Binding-site contacts:
Ligand atom C24 contacts residue HIS43 of chain 1.B at 3.5 Å.
Ligand atom O2 contacts residue LEU96 of chain 1.B at 3.5 Å.
Ligand atom C6 contacts residue TRP50 of chain 1.B at 3.8 Å (hydrophobic).
Ligand atom C1 contacts residue TRP92 of chain 1.B at 3.4 Å (hydrophobic).
Ligand atom C3 contacts residue LEU96 of chain 1.B at 3.9 Å (hydrophobic).
Ligand atom N20 contacts residue DMS1 of chain 1.F at 3.7 Å.
Ligand atom C21 contacts residue SER226 of chain 1.B at 3.8 Å.
Ligand atom C26 contacts residue TRP50 of chain 1.B at 3.4 Å (hydrophobic).
Ligand atom N15 contacts residue GLY228 of chain 1.B at 3.0 Å (h-bond).
Ligand atom C23 contacts residue LEU96 of chain 1.B at 3.5 Å (hydrophobic).
Ligand atom C16 contacts residue GLY228 of chain 1.B at 3.9 Å.
Ligand atom C1 contacts residue LEU96 of chain 1.B at 3.6 Å (hydrophobic).
Ligand atom C9 contacts residue TRP227 of chain 1.B at 3.5 Å (hydrophobic).
Ligand atom C27 contacts residue HIS43 of chain 1.B at 3.6 Å.
Ligand atom C11 contacts residue ILE179 of chain 1.B at 3.9 Å (hydrophobic).
Ligand atom C4 contacts residue TYR47 of chain 1.B at 3.5 Å (hydrophobic).
Ligand atom C25 contacts residue TYR47 of chain 1.B at 3.9 Å (hydrophobic).
Ligand atom C6 contacts residue TYR47 of chain 1.B at 3.6 Å (hydrophobic).
Ligand atom C27 contacts residue DMS1 of chain 1.F at 3.8 Å.
Ligand atom O18 contacts residue GLY228 of chain 1.B at 3.0 Å (h-bond).
Ligand atom C25 contacts residue HIS43 of chain 1.B at 3.6 Å.
Ligand atom O2 contacts residue ASN95 of chain 1.B at 3.9 Å.
Ligand atom C9 contacts residue GLY228 of chain 1.B at 3.7 Å.
Ligand atom C24 contacts residue LEU96 of chain 1.B at 3.3 Å (hydrophobic).
Ligand atom C23 contacts residue HIS43 of chain 1.B at 3.4 Å.
Ligand atom C23 contacts residue SER226 of chain 1.B at 3.7 Å.
Ligand atom C22 contacts residue HIS43 of chain 1.B at 3.2 Å.
Ligand atom C21 contacts residue DMS1 of chain 1.F at 3.8 Å.
Ligand atom O2 contacts residue GLU94 of chain 1.B at 3.7 Å.
Ligand atom C17 contacts residue GLY228 of chain 1.B at 3.9 Å.
Ligand atom C1 contacts residue TYR47 of chain 1.B at 3.7 Å (hydrophobic).
Ligand atom C22 contacts residue DMS1 of chain 1.F at 3.9 Å.
Ligand atom C27 contacts residue TRP50 of chain 1.B at 3.8 Å (hydrophobic).
Ligand atom C26 contacts residue HIS43 of chain 1.B at 3.7 Å.
Ligand atom O18 contacts residue TRP227 of chain 1.B at 3.5 Å.
Ligand atom C11 contacts residue TRP227 of chain 1.B at 4.0 Å (hydrophobic).
Ligand atom C19 contacts residue GLU202 of chain 1.B at 3.7 Å.
Ligand atom N20 contacts residue GLU202 of chain 1.B at 3.2 Å (salt-bridge).
Ligand atom O14 contacts residue GLY228 of chain 1.B at 3.7 Å.
Ligand atom C21 contacts residue HIS43 of chain 1.B at 3.5 Å.

Sequence of chain 1.B:
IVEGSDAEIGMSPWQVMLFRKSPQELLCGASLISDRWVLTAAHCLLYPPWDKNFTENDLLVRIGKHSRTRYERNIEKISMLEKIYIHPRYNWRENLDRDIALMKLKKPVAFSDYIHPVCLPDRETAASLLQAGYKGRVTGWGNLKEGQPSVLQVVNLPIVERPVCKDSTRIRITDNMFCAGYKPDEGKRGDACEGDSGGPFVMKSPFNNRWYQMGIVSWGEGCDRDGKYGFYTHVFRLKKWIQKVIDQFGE

A protein and the small-molecule ligand that binds it are described below.
Small molecule (SMILES): COc1cc(C)c(S(=O)(=O)NC[C@@H](O)[C@@H](N)Cc2ccccc2)c(C)c1C